A protein and the small-molecule ligand that binds it are described below.
Small molecule (SMILES): CC(=O)N[C@H]1[C@H](O[C@H]2[C@H](O)[C@@H](NC(C)=O)CO[C@@H]2CO)O[C@H](CO)[C@@H](O[C@@H]2O[C@H](CO[C@H]3O[C@H](CO)[C@@H](O)[C@H](O)[C@@H]3O)[C@@H](O)[C@H](O[C@H]3O[C@H](CO)[C@@H](O)[C@H](O)[C@@H]3O)[C@@H]2O)[C@@H]1O

Sequence of chain 1.D:
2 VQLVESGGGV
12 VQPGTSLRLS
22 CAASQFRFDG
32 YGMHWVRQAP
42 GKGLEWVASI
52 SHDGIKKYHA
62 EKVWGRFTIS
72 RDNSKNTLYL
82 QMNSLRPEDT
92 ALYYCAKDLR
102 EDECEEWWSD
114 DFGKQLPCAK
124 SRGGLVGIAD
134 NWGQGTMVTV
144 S

Binding-site contacts:
Ligand atom C1 contacts residue ASN117 of chain 1.C at 1.4 Å.
Ligand atom C2 contacts residue TYR134 of chain 1.C at 4.1 Å (hydrophobic).
Ligand atom C4 contacts residue TYR134 of chain 1.C at 4.3 Å (hydrophobic).
Ligand atom N2 contacts residue TYR134 of chain 1.C at 4.0 Å.
Ligand atom O6 contacts residue LYS54 of chain 1.E at 3.5 Å (salt-bridge).
Ligand atom O6 contacts residue TYR134 of chain 1.C at 4.4 Å.
Ligand atom O5 contacts residue ASN117 of chain 1.C at 2.4 Å (h-bond).
Ligand atom C7 contacts residue ASN117 of chain 1.C at 3.7 Å.
Ligand atom C8 contacts residue GLY283 of chain 1.C at 4.5 Å.
Ligand atom O6 contacts residue GLU51 of chain 1.E at 4.4 Å.
Ligand atom O3 contacts residue TYR134 of chain 1.C at 4.4 Å.
Ligand atom O4 contacts residue TYR134 of chain 1.C at 4.5 Å.
Ligand atom N2 contacts residue ASN117 of chain 1.C at 2.9 Å (h-bond).
Ligand atom O7 contacts residue ASN117 of chain 1.C at 4.1 Å.
Ligand atom C3 contacts residue TYR134 of chain 1.C at 3.6 Å (hydrophobic).
Ligand atom O7 contacts residue LYS103 of chain 1.C at 3.5 Å.
Ligand atom C6 contacts residue LYS54 of chain 1.E at 3.9 Å.
Ligand atom C2 contacts residue ASN117 of chain 1.C at 2.5 Å.
Ligand atom O5 contacts residue TYR134 of chain 1.C at 4.2 Å.
Ligand atom C8 contacts residue LEU136 of chain 1.C at 3.8 Å (hydrophobic).
Ligand atom C3 contacts residue ASN117 of chain 1.C at 3.8 Å.
Ligand atom C5 contacts residue ASN117 of chain 1.C at 3.7 Å.
Ligand atom C1 contacts residue TYR134 of chain 1.C at 3.7 Å (hydrophobic).
Ligand atom N2 contacts residue LEU136 of chain 1.C at 4.1 Å.
Ligand atom C5 contacts residue TYR134 of chain 1.C at 3.9 Å (hydrophobic).
Ligand atom C4 contacts residue ASN117 of chain 1.C at 4.2 Å.
Ligand atom O3 contacts residue GLU104 of chain 1.D at 3.0 Å (salt-bridge).
Ligand atom C3 contacts residue GLU104 of chain 1.D at 4.3 Å.

Sequence of chain 1.E:
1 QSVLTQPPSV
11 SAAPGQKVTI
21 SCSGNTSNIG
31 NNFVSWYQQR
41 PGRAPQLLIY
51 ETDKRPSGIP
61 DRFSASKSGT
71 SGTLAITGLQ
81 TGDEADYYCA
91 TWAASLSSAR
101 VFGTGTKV

Sequence of chain 1.C:
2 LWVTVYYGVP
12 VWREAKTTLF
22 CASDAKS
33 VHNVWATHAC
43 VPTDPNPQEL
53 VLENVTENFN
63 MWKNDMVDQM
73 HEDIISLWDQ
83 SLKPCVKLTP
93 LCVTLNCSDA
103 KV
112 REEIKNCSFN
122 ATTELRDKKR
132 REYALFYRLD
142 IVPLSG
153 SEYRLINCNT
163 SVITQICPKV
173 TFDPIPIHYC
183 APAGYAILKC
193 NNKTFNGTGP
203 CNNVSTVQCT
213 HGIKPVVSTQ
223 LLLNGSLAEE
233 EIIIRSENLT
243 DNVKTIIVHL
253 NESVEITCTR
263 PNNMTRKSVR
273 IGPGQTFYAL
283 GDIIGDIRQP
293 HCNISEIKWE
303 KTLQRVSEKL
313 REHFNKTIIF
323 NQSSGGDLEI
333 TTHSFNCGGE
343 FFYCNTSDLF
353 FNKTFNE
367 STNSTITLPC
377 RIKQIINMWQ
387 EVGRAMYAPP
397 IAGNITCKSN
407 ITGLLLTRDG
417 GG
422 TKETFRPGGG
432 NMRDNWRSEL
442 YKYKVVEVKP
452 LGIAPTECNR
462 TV